Binding-site contacts:
Ligand atom C26 contacts residue ILE201 of chain 1.A at 3.8 Å (hydrophobic).
Ligand atom N2 contacts residue GLN181 of chain 1.A at 3.1 Å (h-bond).
Ligand atom C24 contacts residue TYR205 of chain 1.A at 3.9 Å (hydrophobic).
Ligand atom C12 contacts residue TRP350 of chain 1.A at 3.6 Å (hydrophobic).
Ligand atom C13 contacts residue THR379 of chain 1.A at 3.8 Å.
Ligand atom C2 contacts residue MET208 of chain 1.A at 3.5 Å (hydrophobic).
Ligand atom C3 contacts residue MET208 of chain 1.A at 3.2 Å (hydrophobic).
Ligand atom C4 contacts residue SER297 of chain 1.A at 3.1 Å.
Ligand atom C15 contacts residue TYR383 of chain 1.A at 3.8 Å (hydrophobic).
Ligand atom C2 contacts residue TYR205 of chain 1.A at 3.5 Å (hydrophobic).
Ligand atom C9 contacts residue ASP204 of chain 1.A at 3.1 Å.
Ligand atom C27 contacts residue CYS274 of chain 1.A at 3.7 Å (hydrophobic).
Ligand atom C3 contacts residue TYR205 of chain 1.A at 3.5 Å (hydrophobic).
Ligand atom C15 contacts residue GLN181 of chain 1.A at 3.6 Å.
Ligand atom C15 contacts residue THR379 of chain 1.A at 3.8 Å.
Ligand atom C3 contacts residue PHE209 of chain 1.A at 3.7 Å (hydrophobic).
Ligand atom C23 contacts residue ASP204 of chain 1.A at 3.4 Å.
Ligand atom C11 contacts residue ASP204 of chain 1.A at 3.6 Å.
Ligand atom N1 contacts residue ASP204 of chain 1.A at 2.7 Å (salt-bridge).
Ligand atom C26 contacts residue LEU275 of chain 1.A at 3.6 Å (hydrophobic).
Ligand atom C12 contacts residue ASP204 of chain 1.A at 3.6 Å.
Ligand atom C5 contacts residue GLN354 of chain 1.A at 3.3 Å.
Ligand atom C8 contacts residue ASP204 of chain 1.A at 3.9 Å.
Ligand atom C5 contacts residue ILE293 of chain 1.A at 3.7 Å (hydrophobic).
Ligand atom C13 contacts residue TYR383 of chain 1.A at 3.5 Å (hydrophobic).
Ligand atom C14 contacts residue ASP204 of chain 1.A at 3.5 Å.
Ligand atom C4 contacts residue MET208 of chain 1.A at 3.4 Å (hydrophobic).
Ligand atom C13 contacts residue ASP204 of chain 1.A at 3.6 Å.
Ligand atom C5 contacts residue SER297 of chain 1.A at 3.5 Å.
Ligand atom C20 contacts residue GLN181 of chain 1.A at 3.9 Å.
Ligand atom C11 contacts residue MET208 of chain 1.A at 3.5 Å (hydrophobic).
Ligand atom C11 contacts residue TRP350 of chain 1.A at 3.8 Å (hydrophobic).
Ligand atom C24 contacts residue ASP204 of chain 1.A at 3.4 Å.
Ligand atom C7 contacts residue VAL357 of chain 1.A at 3.9 Å (hydrophobic).
Ligand atom C27 contacts residue ILE201 of chain 1.A at 3.8 Å (hydrophobic).
Ligand atom C14 contacts residue TYR383 of chain 1.A at 3.4 Å (hydrophobic).
Ligand atom O1 contacts residue VAL357 of chain 1.A at 3.6 Å.
Ligand atom C10 contacts residue ASP204 of chain 1.A at 3.2 Å.
Ligand atom C5 contacts residue MET208 of chain 1.A at 3.7 Å (hydrophobic).
Ligand atom C4 contacts residue ILE293 of chain 1.A at 3.4 Å (hydrophobic).

Sequence of chain 1.A:
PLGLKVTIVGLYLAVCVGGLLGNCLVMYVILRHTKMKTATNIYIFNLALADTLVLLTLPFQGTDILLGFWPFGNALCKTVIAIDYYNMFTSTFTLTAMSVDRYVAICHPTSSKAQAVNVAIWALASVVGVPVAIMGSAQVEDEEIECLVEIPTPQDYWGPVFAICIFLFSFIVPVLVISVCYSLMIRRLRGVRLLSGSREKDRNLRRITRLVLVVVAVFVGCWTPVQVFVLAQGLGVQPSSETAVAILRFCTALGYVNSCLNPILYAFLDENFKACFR

The small molecule below binds the protein below.
Small molecule (SMILES): O=C(NCCCN1CCC2(CC1)OCc1ccccc12)[C@H]1CCCN1Cc1ccccc1